This small molecule binds to this protein.
Small molecule (SMILES): CC(=O)N[C@@H]1[C@@H](O)[C@@H](O)[C@@H](CO)O[C@H]1O

Sequence of chain 1.B:
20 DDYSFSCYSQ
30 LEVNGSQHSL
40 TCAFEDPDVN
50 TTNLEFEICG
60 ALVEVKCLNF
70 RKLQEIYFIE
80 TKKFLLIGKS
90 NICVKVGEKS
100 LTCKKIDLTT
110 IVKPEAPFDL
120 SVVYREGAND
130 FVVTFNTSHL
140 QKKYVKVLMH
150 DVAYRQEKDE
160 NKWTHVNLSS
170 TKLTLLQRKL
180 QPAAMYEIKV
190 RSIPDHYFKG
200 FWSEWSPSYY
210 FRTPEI

Binding-site contacts:
Ligand atom C6 contacts residue SER137 of chain 1.B at 3.5 Å.
Ligand atom C8 contacts residue LEU147 of chain 1.B at 4.1 Å (hydrophobic).
Ligand atom C2 contacts residue LEU139 of chain 1.B at 3.5 Å (hydrophobic).
Ligand atom O4 contacts residue LEU30 of chain 1.B at 3.2 Å (h-bond).
Ligand atom O7 contacts residue LEU139 of chain 1.B at 3.2 Å.
Ligand atom C2 contacts residue GLN140 of chain 1.B at 3.9 Å.
Ligand atom C6 contacts residue GLU114 of chain 1.B at 2.5 Å.
Ligand atom C3 contacts residue SER137 of chain 1.B at 4.0 Å.
Ligand atom O6 contacts residue GLU114 of chain 1.B at 2.5 Å.
Ligand atom O3 contacts residue LEU139 of chain 1.B at 3.9 Å.
Ligand atom O4 contacts residue LEU139 of chain 1.B at 4.0 Å.
Ligand atom C7 contacts residue GLN140 of chain 1.B at 3.5 Å.
Ligand atom C2 contacts residue SER137 of chain 1.B at 2.8 Å.
Ligand atom C8 contacts residue TYR143 of chain 1.B at 3.6 Å (hydrophobic).
Ligand atom C7 contacts residue LEU139 of chain 1.B at 3.6 Å (hydrophobic).
Ligand atom O3 contacts residue VAL111 of chain 1.B at 4.0 Å.
Ligand atom C8 contacts residue VAL146 of chain 1.B at 2.1 Å (hydrophobic).
Ligand atom O5 contacts residue SER137 of chain 1.B at 2.2 Å.
Ligand atom C5 contacts residue PRO113 of chain 1.B at 3.8 Å (hydrophobic).
Ligand atom O7 contacts residue VAL146 of chain 1.B at 3.9 Å.
Ligand atom N2 contacts residue GLN140 of chain 1.B at 3.6 Å.
Ligand atom C7 contacts residue VAL146 of chain 1.B at 3.2 Å (hydrophobic).
Ligand atom C1 contacts residue SER137 of chain 1.B at 1.4 Å.
Ligand atom N2 contacts residue SER137 of chain 1.B at 3.4 Å (h-bond).
Ligand atom C6 contacts residue PRO113 of chain 1.B at 4.0 Å (hydrophobic).
Ligand atom O6 contacts residue SER137 of chain 1.B at 3.4 Å.
Ligand atom C4 contacts residue PRO113 of chain 1.B at 3.5 Å (hydrophobic).
Ligand atom C8 contacts residue GLN140 of chain 1.B at 3.1 Å.
Ligand atom N2 contacts residue LEU139 of chain 1.B at 4.0 Å.
Ligand atom C3 contacts residue PRO113 of chain 1.B at 4.0 Å (hydrophobic).
Ligand atom C1 contacts residue GLN140 of chain 1.B at 3.6 Å.
Ligand atom C5 contacts residue GLU114 of chain 1.B at 3.0 Å.
Ligand atom N2 contacts residue LEU147 of chain 1.B at 3.5 Å.
Ligand atom C1 contacts residue LEU147 of chain 1.B at 4.0 Å (hydrophobic).
Ligand atom C8 contacts residue LEU139 of chain 1.B at 3.6 Å (hydrophobic).
Ligand atom C5 contacts residue SER137 of chain 1.B at 3.5 Å.
Ligand atom C1 contacts residue LEU139 of chain 1.B at 3.9 Å (hydrophobic).
Ligand atom N2 contacts residue VAL146 of chain 1.B at 4.0 Å.
Ligand atom C4 contacts residue GLU114 of chain 1.B at 3.4 Å.
Ligand atom O7 contacts residue TYR143 of chain 1.B at 3.2 Å.